Sequence of chain 1.A:
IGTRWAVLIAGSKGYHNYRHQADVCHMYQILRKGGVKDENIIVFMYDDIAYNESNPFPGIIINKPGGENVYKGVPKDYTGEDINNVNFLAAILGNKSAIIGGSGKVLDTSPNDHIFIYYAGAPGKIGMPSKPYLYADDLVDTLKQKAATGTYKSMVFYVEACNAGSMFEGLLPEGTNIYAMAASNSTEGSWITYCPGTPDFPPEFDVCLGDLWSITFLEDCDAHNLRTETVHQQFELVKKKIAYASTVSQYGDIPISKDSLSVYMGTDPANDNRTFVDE

Binding-site contacts:
Ligand atom C1 contacts residue ASN96 of chain 1.A at 1.4 Å.
Ligand atom O5 contacts residue SER98 of chain 1.A at 3.7 Å.
Ligand atom C5 contacts residue ALA99 of chain 1.A at 4.5 Å (hydrophobic).
Ligand atom C6 contacts residue ALA99 of chain 1.A at 4.4 Å (hydrophobic).
Ligand atom C1 contacts residue SER98 of chain 1.A at 3.8 Å.
Ligand atom O7 contacts residue ASN96 of chain 1.A at 3.8 Å.
Ligand atom C4 contacts residue ASN96 of chain 1.A at 4.3 Å.
Ligand atom O6 contacts residue ALA99 of chain 1.A at 4.5 Å.
Ligand atom C5 contacts residue SER98 of chain 1.A at 3.8 Å.
Ligand atom C3 contacts residue ASN96 of chain 1.A at 3.8 Å.
Ligand atom C7 contacts residue ASN96 of chain 1.A at 3.7 Å.
Ligand atom N2 contacts residue ASN96 of chain 1.A at 2.9 Å (h-bond).
Ligand atom C5 contacts residue ASN96 of chain 1.A at 3.8 Å.
Ligand atom C6 contacts residue SER98 of chain 1.A at 4.0 Å.
Ligand atom C2 contacts residue ASN96 of chain 1.A at 2.5 Å.
Ligand atom O5 contacts residue ALA99 of chain 1.A at 3.4 Å.
Ligand atom O5 contacts residue ASN96 of chain 1.A at 2.5 Å (h-bond).
Ligand atom O7 contacts residue GLN147 of chain 1.A at 4.4 Å.
Ligand atom C1 contacts residue ALA99 of chain 1.A at 4.0 Å (hydrophobic).
Ligand atom O7 contacts residue LEU94 of chain 1.A at 3.9 Å.

This small molecule binds to this protein.
Small molecule (SMILES): CC(=O)N[C@@H]1[C@@H](O)[C@H](O)[C@@H](CO)O[C@H]1O